The small molecule below binds the protein below.
Small molecule (SMILES): O=C(O)c1cccs1

Sequence of chain 1.B:
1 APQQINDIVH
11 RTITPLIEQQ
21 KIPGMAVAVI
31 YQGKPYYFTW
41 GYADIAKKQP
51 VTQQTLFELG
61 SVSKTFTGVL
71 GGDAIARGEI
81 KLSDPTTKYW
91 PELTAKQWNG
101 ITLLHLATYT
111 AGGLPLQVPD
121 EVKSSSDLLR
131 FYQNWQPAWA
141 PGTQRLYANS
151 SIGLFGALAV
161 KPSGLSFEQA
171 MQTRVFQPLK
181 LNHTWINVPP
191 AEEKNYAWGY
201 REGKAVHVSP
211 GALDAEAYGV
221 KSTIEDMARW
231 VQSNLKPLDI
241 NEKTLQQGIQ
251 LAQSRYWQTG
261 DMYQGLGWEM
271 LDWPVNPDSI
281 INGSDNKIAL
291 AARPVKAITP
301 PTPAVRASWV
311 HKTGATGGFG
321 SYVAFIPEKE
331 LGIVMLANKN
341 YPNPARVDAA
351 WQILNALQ

Binding-site contacts:
Ligand atom O7 contacts residue SER209 of chain 1.B at 4.1 Å.
Ligand atom C6 contacts residue SER209 of chain 1.B at 3.9 Å.
Ligand atom C6 contacts residue GLY317 of chain 1.B at 3.9 Å.
Ligand atom O7 contacts residue THR316 of chain 1.B at 3.6 Å.
Ligand atom C4 contacts residue TYR218 of chain 1.B at 4.5 Å (hydrophobic).
Ligand atom O8 contacts residue VAL208 of chain 1.B at 4.0 Å.
Ligand atom C3 contacts residue VAL208 of chain 1.B at 4.0 Å (hydrophobic).
Ligand atom C2 contacts residue ALA315 of chain 1.B at 4.3 Å (hydrophobic).
Ligand atom O7 contacts residue GLY317 of chain 1.B at 3.1 Å (h-bond).
Ligand atom C3 contacts residue THR316 of chain 1.B at 3.6 Å.
Ligand atom C1 contacts residue TYR218 of chain 1.B at 3.7 Å (hydrophobic).
Ligand atom C2 contacts residue TYR218 of chain 1.B at 3.8 Å (hydrophobic).
Ligand atom C4 contacts residue VAL208 of chain 1.B at 3.7 Å (hydrophobic).
Ligand atom C3 contacts residue GLY317 of chain 1.B at 4.0 Å.
Ligand atom C4 contacts residue GLY317 of chain 1.B at 4.2 Å.
Ligand atom C3 contacts residue TYR218 of chain 1.B at 4.2 Å (hydrophobic).
Ligand atom C4 contacts residue THR316 of chain 1.B at 4.4 Å.
Ligand atom C6 contacts residue THR316 of chain 1.B at 4.5 Å.
Ligand atom S5 contacts residue TYR218 of chain 1.B at 4.2 Å.
Ligand atom C6 contacts residue VAL208 of chain 1.B at 3.5 Å (hydrophobic).
Ligand atom C2 contacts residue THR316 of chain 1.B at 4.5 Å.
Ligand atom C3 contacts residue ALA315 of chain 1.B at 4.3 Å (hydrophobic).
Ligand atom C1 contacts residue GLN117 of chain 1.B at 3.9 Å.
Ligand atom O8 contacts residue SER209 of chain 1.B at 3.4 Å (h-bond).
Ligand atom O7 contacts residue VAL208 of chain 1.B at 3.4 Å.